A protein and the small-molecule ligand that binds it are described below.
Small molecule (SMILES): C/C=C(C)/C=C/C=C[C@H](OC)[C@@H](C)[C@@H](OC)[C@@H](C)CCc1oc2c(O)c(OC)cc(OC)c2c(=O)c1C

Binding-site contacts:
Ligand atom C7M contacts residue GLU272 of chain 1.C at 3.2 Å.
Ligand atom O8 contacts residue GLU272 of chain 1.C at 2.5 Å (salt-bridge).
Ligand atom O8 contacts residue PRO271 of chain 1.C at 3.8 Å.
Ligand atom O4 contacts residue HIS161 of chain 1.O at 2.8 Å (h-bond).
Ligand atom C18 contacts residue PHE129 of chain 1.C at 3.7 Å (hydrophobic).
Ligand atom C26 contacts residue THR148 of chain 1.C at 3.8 Å.
Ligand atom C8 contacts residue GLU272 of chain 1.C at 3.7 Å.
Ligand atom O5 contacts residue TYR279 of chain 1.C at 3.7 Å.
Ligand atom O4 contacts residue TYR279 of chain 1.C at 3.3 Å.
Ligand atom C9 contacts residue PHE275 of chain 1.C at 3.5 Å (hydrophobic).
Ligand atom C4 contacts residue TYR279 of chain 1.C at 3.5 Å (hydrophobic).
Ligand atom O14 contacts residue ALA126 of chain 1.C at 3.7 Å.
Ligand atom O1 contacts residue PHE275 of chain 1.C at 3.8 Å.
Ligand atom C22 contacts residue ALA278 of chain 1.C at 3.8 Å (hydrophobic).
Ligand atom C24 contacts residue PHE275 of chain 1.C at 3.6 Å (hydrophobic).
Ligand atom C5M contacts residue HIS161 of chain 1.O at 3.5 Å.
Ligand atom C17 contacts residue PHE129 of chain 1.C at 3.8 Å (hydrophobic).
Ligand atom O5 contacts residue HIS161 of chain 1.O at 3.1 Å (h-bond).
Ligand atom C5M contacts residue CYS160 of chain 1.O at 3.5 Å (hydrophobic).
Ligand atom C21 contacts residue LEU182 of chain 1.C at 3.7 Å (hydrophobic).
Ligand atom O5 contacts residue VAL146 of chain 1.C at 3.4 Å.
Ligand atom C7 contacts residue GLY143 of chain 1.C at 3.7 Å.
Ligand atom C7M contacts residue PRO271 of chain 1.C at 3.4 Å (hydrophobic).
Ligand atom C8A contacts residue PRO271 of chain 1.C at 3.4 Å (hydrophobic).
Ligand atom C3M contacts residue LEU295 of chain 1.C at 3.7 Å (hydrophobic).
Ligand atom C4A contacts residue PRO271 of chain 1.C at 3.5 Å (hydrophobic).
Ligand atom O7 contacts residue GLY143 of chain 1.C at 3.3 Å.
Ligand atom C5 contacts residue VAL146 of chain 1.C at 3.8 Å (hydrophobic).
Ligand atom C8 contacts residue PRO271 of chain 1.C at 3.5 Å (hydrophobic).
Ligand atom O4 contacts residue VAL146 of chain 1.C at 3.7 Å.
Ligand atom C15 contacts residue ILE147 of chain 1.C at 3.8 Å (hydrophobic).
Ligand atom O1 contacts residue PRO271 of chain 1.C at 3.7 Å.
Ligand atom C7M contacts residue LYS270 of chain 1.C at 3.1 Å.
Ligand atom C22 contacts residue PHE275 of chain 1.C at 3.5 Å (hydrophobic).
Ligand atom C21 contacts residue PHE179 of chain 1.C at 3.7 Å (hydrophobic).
Ligand atom C5 contacts residue PRO271 of chain 1.C at 3.7 Å (hydrophobic).
Ligand atom O14 contacts residue MET125 of chain 1.C at 3.7 Å.
Ligand atom C25 contacts residue LEU122 of chain 1.C at 3.7 Å (hydrophobic).
Ligand atom O1 contacts residue ILE147 of chain 1.C at 3.6 Å.
Ligand atom C5M contacts residue VAL146 of chain 1.C at 3.6 Å (hydrophobic).

Sequence of chain 1.O:
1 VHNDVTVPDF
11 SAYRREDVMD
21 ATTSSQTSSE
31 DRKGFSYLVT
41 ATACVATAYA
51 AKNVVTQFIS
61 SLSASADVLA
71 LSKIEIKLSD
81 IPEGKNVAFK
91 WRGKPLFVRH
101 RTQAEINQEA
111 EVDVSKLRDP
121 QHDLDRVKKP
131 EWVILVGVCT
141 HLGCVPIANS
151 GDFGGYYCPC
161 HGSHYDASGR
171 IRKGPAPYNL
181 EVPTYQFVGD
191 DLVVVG

Sequence of chain 1.C:
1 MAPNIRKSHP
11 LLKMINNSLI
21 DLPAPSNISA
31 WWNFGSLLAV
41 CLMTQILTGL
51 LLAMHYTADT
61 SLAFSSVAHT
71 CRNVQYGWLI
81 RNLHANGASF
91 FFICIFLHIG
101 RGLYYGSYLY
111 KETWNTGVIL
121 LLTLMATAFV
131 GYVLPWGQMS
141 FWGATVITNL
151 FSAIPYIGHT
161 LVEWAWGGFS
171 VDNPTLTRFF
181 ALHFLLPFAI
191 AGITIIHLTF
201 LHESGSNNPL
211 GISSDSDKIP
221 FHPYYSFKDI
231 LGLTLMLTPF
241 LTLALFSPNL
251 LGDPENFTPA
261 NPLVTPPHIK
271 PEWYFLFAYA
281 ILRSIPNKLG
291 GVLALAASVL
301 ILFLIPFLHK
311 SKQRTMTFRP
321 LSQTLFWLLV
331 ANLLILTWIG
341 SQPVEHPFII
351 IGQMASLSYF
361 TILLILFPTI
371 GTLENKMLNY